Binding-site contacts:
Ligand atom C3 contacts residue ASN123 of chain 1.A at 3.8 Å.
Ligand atom C1 contacts residue ASN123 of chain 1.A at 1.5 Å.
Ligand atom C1 contacts residue ARG121 of chain 1.A at 4.0 Å.
Ligand atom C5 contacts residue ASN123 of chain 1.A at 3.7 Å.
Ligand atom O7 contacts residue ASN123 of chain 1.A at 4.3 Å.
Ligand atom C2 contacts residue ASN123 of chain 1.A at 2.5 Å.
Ligand atom O6 contacts residue ARG121 of chain 1.A at 4.3 Å.
Ligand atom C7 contacts residue ASN123 of chain 1.A at 3.8 Å.
Ligand atom C6 contacts residue ARG121 of chain 1.A at 4.5 Å.
Ligand atom C5 contacts residue ARG121 of chain 1.A at 3.8 Å.
Ligand atom N2 contacts residue ASN123 of chain 1.A at 3.0 Å (h-bond).
Ligand atom O5 contacts residue ASN123 of chain 1.A at 2.4 Å (h-bond).
Ligand atom O5 contacts residue ARG121 of chain 1.A at 3.9 Å.
Ligand atom C4 contacts residue ASN123 of chain 1.A at 4.2 Å.

Sequence of chain 1.A:
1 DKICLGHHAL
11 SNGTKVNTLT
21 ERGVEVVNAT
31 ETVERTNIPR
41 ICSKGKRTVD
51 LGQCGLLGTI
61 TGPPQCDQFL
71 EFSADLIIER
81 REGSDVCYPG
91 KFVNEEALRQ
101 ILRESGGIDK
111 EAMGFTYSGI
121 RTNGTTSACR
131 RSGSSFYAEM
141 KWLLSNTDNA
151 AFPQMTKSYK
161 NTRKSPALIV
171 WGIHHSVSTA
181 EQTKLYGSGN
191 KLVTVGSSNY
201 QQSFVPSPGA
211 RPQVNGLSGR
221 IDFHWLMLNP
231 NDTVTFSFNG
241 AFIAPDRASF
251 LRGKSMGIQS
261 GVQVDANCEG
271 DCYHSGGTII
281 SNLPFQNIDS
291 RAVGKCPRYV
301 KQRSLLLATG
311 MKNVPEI

This protein binds this small molecule.
Small molecule (SMILES): CC(=O)N[C@@H]1[C@@H](O)[C@H](O)[C@@H](CO)O[C@H]1O